Sequence of chain 1.A:
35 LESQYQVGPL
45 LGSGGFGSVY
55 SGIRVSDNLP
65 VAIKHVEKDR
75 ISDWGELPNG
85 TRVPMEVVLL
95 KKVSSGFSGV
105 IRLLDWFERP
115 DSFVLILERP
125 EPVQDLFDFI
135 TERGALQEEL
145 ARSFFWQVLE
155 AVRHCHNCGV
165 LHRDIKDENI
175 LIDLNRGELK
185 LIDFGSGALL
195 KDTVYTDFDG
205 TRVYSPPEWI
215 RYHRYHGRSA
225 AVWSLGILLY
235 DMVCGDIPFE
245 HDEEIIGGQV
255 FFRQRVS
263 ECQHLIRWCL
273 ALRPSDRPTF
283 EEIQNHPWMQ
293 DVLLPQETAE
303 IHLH

Binding-site contacts:
Ligand atom O1 contacts residue ILE105 of chain 1.A at 3.9 Å.
Ligand atom C4 contacts residue ILE186 of chain 1.A at 3.8 Å (hydrophobic).
Ligand atom C5 contacts residue ILE105 of chain 1.A at 4.0 Å (hydrophobic).
Ligand atom O18 contacts residue LYS68 of chain 1.A at 2.6 Å (salt-bridge).
Ligand atom C16 contacts residue PHE50 of chain 1.A at 3.6 Å (hydrophobic).
Ligand atom C9 contacts residue PHE50 of chain 1.A at 4.2 Å (hydrophobic).
Ligand atom C14 contacts residue ARG123 of chain 1.A at 3.5 Å.
Ligand atom C3 contacts residue ILE186 of chain 1.A at 4.1 Å (hydrophobic).
Ligand atom O18 contacts residue ASP187 of chain 1.A at 3.3 Å.
Ligand atom C17 contacts residue VAL53 of chain 1.A at 4.1 Å (hydrophobic).
Ligand atom C16 contacts residue VAL53 of chain 1.A at 3.9 Å (hydrophobic).
Ligand atom O1 contacts residue ASP187 of chain 1.A at 2.8 Å (salt-bridge).
Ligand atom C3 contacts residue LEU121 of chain 1.A at 3.8 Å (hydrophobic).
Ligand atom O1 contacts residue LYS68 of chain 1.A at 4.2 Å.
Ligand atom C6 contacts residue ALA66 of chain 1.A at 4.2 Å (hydrophobic).
Ligand atom C8 contacts residue LEU175 of chain 1.A at 3.9 Å (hydrophobic).
Ligand atom C11 contacts residue LEU45 of chain 1.A at 3.9 Å (hydrophobic).
Ligand atom C4 contacts residue ILE105 of chain 1.A at 4.0 Å (hydrophobic).
Ligand atom C15 contacts residue ARG123 of chain 1.A at 3.9 Å.
Ligand atom C14 contacts residue GLU125 of chain 1.A at 3.4 Å.
Ligand atom C4 contacts residue LEU121 of chain 1.A at 3.7 Å (hydrophobic).
Ligand atom C10 contacts residue LEU45 of chain 1.A at 3.9 Å (hydrophobic).
Ligand atom C12 contacts residue GLU125 of chain 1.A at 3.5 Å.
Ligand atom C8 contacts residue PHE50 of chain 1.A at 4.0 Å (hydrophobic).
Ligand atom O1 contacts residue LEU121 of chain 1.A at 3.9 Å.
Ligand atom C14 contacts residue VAL127 of chain 1.A at 3.4 Å (hydrophobic).
Ligand atom C10 contacts residue PHE50 of chain 1.A at 3.6 Å (hydrophobic).
Ligand atom C15 contacts residue VAL127 of chain 1.A at 3.6 Å (hydrophobic).
Ligand atom O1 contacts residue ILE186 of chain 1.A at 3.7 Å.
Ligand atom C17 contacts residue PHE50 of chain 1.A at 4.0 Å (hydrophobic).
Ligand atom C2 contacts residue LEU121 of chain 1.A at 4.0 Å (hydrophobic).
Ligand atom C2 contacts residue LYS68 of chain 1.A at 3.6 Å.
Ligand atom C12 contacts residue VAL127 of chain 1.A at 3.9 Å (hydrophobic).
Ligand atom C14 contacts residue PRO124 of chain 1.A at 3.7 Å (hydrophobic).
Ligand atom C12 contacts residue ARG123 of chain 1.A at 4.1 Å.
Ligand atom O13 contacts residue GLU125 of chain 1.A at 2.7 Å (salt-bridge).
Ligand atom C2 contacts residue ILE186 of chain 1.A at 4.0 Å (hydrophobic).
Ligand atom C2 contacts residue ASP187 of chain 1.A at 3.3 Å.
Ligand atom C7 contacts residue ALA66 of chain 1.A at 3.8 Å (hydrophobic).
Ligand atom C15 contacts residue PRO124 of chain 1.A at 4.2 Å (hydrophobic).

The protein below binds the small molecule below.
Small molecule (SMILES): O=C(O)c1ccc(CCc2ccc(O)cc2)cc1